The protein below binds the small molecule below.
Small molecule (SMILES): CC(=O)N[C@H]1[C@H](O[C@H]2[C@H](O)[C@@H](NC(C)=O)CO[C@@H]2CO)O[C@H](CO)[C@@H](O[C@@H]2O[C@H](CO)[C@@H](O)[C@H](O[C@H]3O[C@H](CO)[C@@H](O)[C@H](O)[C@@H]3O)[C@@H]2O)[C@@H]1O

Sequence of chain 1.F:
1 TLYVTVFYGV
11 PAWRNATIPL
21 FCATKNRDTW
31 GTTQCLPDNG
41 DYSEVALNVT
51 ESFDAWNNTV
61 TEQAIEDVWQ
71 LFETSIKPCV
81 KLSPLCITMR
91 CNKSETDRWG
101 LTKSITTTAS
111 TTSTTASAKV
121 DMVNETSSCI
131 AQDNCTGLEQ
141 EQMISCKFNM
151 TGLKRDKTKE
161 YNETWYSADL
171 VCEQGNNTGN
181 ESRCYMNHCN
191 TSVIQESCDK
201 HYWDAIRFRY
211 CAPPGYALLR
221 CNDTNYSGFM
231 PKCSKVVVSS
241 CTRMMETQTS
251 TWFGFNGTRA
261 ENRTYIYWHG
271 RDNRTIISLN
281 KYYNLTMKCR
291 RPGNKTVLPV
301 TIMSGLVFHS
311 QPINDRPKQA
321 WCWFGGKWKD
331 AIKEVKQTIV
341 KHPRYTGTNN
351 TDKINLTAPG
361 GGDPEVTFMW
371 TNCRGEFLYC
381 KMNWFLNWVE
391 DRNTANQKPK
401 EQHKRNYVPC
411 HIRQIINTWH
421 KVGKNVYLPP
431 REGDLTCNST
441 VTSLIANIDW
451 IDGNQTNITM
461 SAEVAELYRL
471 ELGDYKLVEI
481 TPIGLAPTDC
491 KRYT

Binding-site contacts:
Ligand atom O4 contacts residue GLN132 of chain 1.F at 4.0 Å.
Ligand atom C5 contacts residue ASN134 of chain 1.F at 3.6 Å.
Ligand atom C6 contacts residue GLN132 of chain 1.F at 3.9 Å.
Ligand atom O5 contacts residue ASN134 of chain 1.F at 2.4 Å (h-bond).
Ligand atom C8 contacts residue GLN132 of chain 1.F at 3.9 Å.
Ligand atom C4 contacts residue GLN132 of chain 1.F at 4.2 Å.
Ligand atom C2 contacts residue ASN134 of chain 1.F at 2.6 Å.
Ligand atom O7 contacts residue ASN134 of chain 1.F at 3.6 Å.
Ligand atom C7 contacts residue GLN132 of chain 1.F at 4.5 Å.
Ligand atom C8 contacts residue ASN134 of chain 1.F at 3.0 Å.
Ligand atom C1 contacts residue ASP133 of chain 1.F at 4.4 Å.
Ligand atom C3 contacts residue ASN134 of chain 1.F at 3.8 Å.
Ligand atom O5 contacts residue GLN132 of chain 1.F at 4.0 Å.
Ligand atom C1 contacts residue GLN132 of chain 1.F at 4.2 Å.
Ligand atom C8 contacts residue THR136 of chain 1.F at 3.8 Å.
Ligand atom C8 contacts residue CYS135 of chain 1.F at 4.2 Å (hydrophobic).
Ligand atom C4 contacts residue ASN134 of chain 1.F at 4.3 Å.
Ligand atom N2 contacts residue ASN134 of chain 1.F at 2.5 Å (h-bond).
Ligand atom C1 contacts residue ASN134 of chain 1.F at 1.4 Å.
Ligand atom C7 contacts residue ASN134 of chain 1.F at 3.0 Å.
Ligand atom C5 contacts residue GLN132 of chain 1.F at 3.3 Å.